Binding-site contacts:
Ligand atom O6 contacts residue DC1 of chain 1.E at 2.8 Å (h-bond).
Ligand atom C2 contacts residue DT8 of chain 1.E at 2.9 Å.
Ligand atom N3 contacts residue DG2 of chain 1.E at 2.9 Å (h-bond).
Ligand atom O6 contacts residue GOL1 of chain 1.K at 2.7 Å (h-bond).
Ligand atom O6 contacts residue DC3 of chain 1.E at 2.6 Å (h-bond).
Ligand atom N7 contacts residue GOL1 of chain 1.K at 3.5 Å.
Ligand atom O2 contacts residue DG4 of chain 1.E at 2.9 Å (h-bond).
Ligand atom N2 contacts residue DC3 of chain 1.E at 2.8 Å (h-bond).
Ligand atom O2 contacts residue DT7 of chain 1.E at 3.4 Å (h-bond).
Ligand atom O2 contacts residue DG2 of chain 1.E at 2.9 Å (h-bond).
Ligand atom N1 contacts residue DC3 of chain 1.E at 2.8 Å (h-bond).
Ligand atom C6 contacts residue DT8 of chain 1.E at 3.1 Å.
Ligand atom N4 contacts residue DG2 of chain 1.E at 2.8 Å (h-bond).
Ligand atom O4 contacts residue DA5 of chain 1.E at 3.2 Å (h-bond).
Ligand atom N4 contacts residue DC1 of chain 1.E at 3.2 Å (h-bond).
Ligand atom N1 contacts residue DT8 of chain 1.E at 2.5 Å (h-bond).
Ligand atom O2 contacts residue DA5 of chain 1.E at 3.4 Å.
Ligand atom O4 contacts residue DA6 of chain 1.E at 3.2 Å (h-bond).
Ligand atom N2 contacts residue DG2 of chain 1.E at 3.4 Å.
Ligand atom N2 contacts residue DG4 of chain 1.E at 3.3 Å (h-bond).
Ligand atom N1 contacts residue DC1 of chain 1.E at 2.9 Å (h-bond).
Ligand atom N1 contacts residue DG4 of chain 1.E at 3.2 Å (h-bond).
Ligand atom N3 contacts residue DG4 of chain 1.E at 2.8 Å (h-bond).
Ligand atom N2 contacts residue DC1 of chain 1.E at 2.9 Å (h-bond).
Ligand atom N1 contacts residue DT7 of chain 1.E at 2.5 Å (h-bond).
Ligand atom C6 contacts residue GOL1 of chain 1.K at 3.6 Å.
Ligand atom O2 contacts residue DA5 of chain 1.E at 3.5 Å.
Ligand atom C6 contacts residue DC3 of chain 1.E at 3.4 Å.
Ligand atom O4 contacts residue GOL1 of chain 1.K at 3.4 Å (h-bond).
Ligand atom N3 contacts residue DA5 of chain 1.E at 2.8 Å (h-bond).
Ligand atom N3 contacts residue DA6 of chain 1.E at 2.8 Å (h-bond).
Ligand atom N6 contacts residue DT7 of chain 1.E at 2.3 Å (h-bond).
Ligand atom C2 contacts residue DT7 of chain 1.E at 3.4 Å.
Ligand atom N6 contacts residue DA6 of chain 1.E at 3.1 Å (h-bond).
Ligand atom N6 contacts residue DT8 of chain 1.E at 2.6 Å (h-bond).
Ligand atom C2 contacts residue DA6 of chain 1.E at 3.6 Å.
Ligand atom C6 contacts residue DT7 of chain 1.E at 3.0 Å.
Ligand atom O2 contacts residue DA6 of chain 1.E at 3.1 Å.
Ligand atom C2 contacts residue DA5 of chain 1.E at 3.6 Å.
Ligand atom C2 contacts residue DG4 of chain 1.E at 3.2 Å.

Sequence of chain 1.B:
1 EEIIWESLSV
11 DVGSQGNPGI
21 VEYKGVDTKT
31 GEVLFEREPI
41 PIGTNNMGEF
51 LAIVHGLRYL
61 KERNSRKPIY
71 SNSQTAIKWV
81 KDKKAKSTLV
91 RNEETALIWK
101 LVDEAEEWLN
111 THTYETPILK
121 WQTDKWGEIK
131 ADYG

This protein binds this small molecule.
Small molecule (SMILES): Cc1cn([C@H]2C[C@H](O[P](=O)(O)OC[C@H]3O[C@@H](n4cc(C)c(=O)[nH]c4=O)C[C@@H]3O[P](=O)(O)OC[C@H]3O[C@@H](n4cc(Cl)c(=O)[nH]c4=O)C[C@@H]3O[P](=O)(O)OC[C@H]3O[C@@H](n4cnc5c(=O)nc(N)[nH]c54)C[C@@H]3O[P](=O)(O)OC[C@H]3O[C@@H](n4ccc(N)nc4=O)C[C@@H]3O[P](=O)(O)OC[C@H]3O[C@@H](n4cnc5c(=O)nc(N)[nH]c54)C[C@@H]3O)[C@@H](CO[P](=O)(O)O[C@H]3C[C@H](n4cnc5c(N)ncnc54)O[C@@H]3CO[P](=O)(O)O[C@H]3C[C@H](n4cnc5c(N)ncnc54)O[C@@H]3COP(=O)=O)O2)c(=O)[nH]c1=O